Binding-site contacts:
Ligand atom C7 contacts residue TRP100 of chain 1.B at 3.7 Å (hydrophobic).
Ligand atom O5 contacts residue TRP100 of chain 1.B at 3.5 Å (h-bond).
Ligand atom C4 contacts residue TYR33 of chain 1.A at 3.7 Å (hydrophobic).
Ligand atom O4 contacts residue TRP100 of chain 1.B at 3.1 Å.
Ligand atom CM4 contacts residue ASP49 of chain 1.A at 3.4 Å.
Ligand atom C12 contacts residue TRP100 of chain 1.B at 3.9 Å (hydrophobic).
Ligand atom C9 contacts residue TRP90 of chain 1.A at 3.8 Å (hydrophobic).
Ligand atom C12 contacts residue TRP90 of chain 1.A at 3.9 Å (hydrophobic).
Ligand atom C8 contacts residue TRP100 of chain 1.B at 3.6 Å (hydrophobic).
Ligand atom C5 contacts residue TYR33 of chain 1.A at 3.5 Å (hydrophobic).
Ligand atom C5 contacts residue ASP49 of chain 1.A at 3.4 Å.
Ligand atom C8 contacts residue TYR33 of chain 1.A at 4.0 Å (hydrophobic).
Ligand atom C7 contacts residue TYR33 of chain 1.A at 3.8 Å (hydrophobic).
Ligand atom C3 contacts residue ASP49 of chain 1.A at 3.8 Å.
Ligand atom O4 contacts residue TRP90 of chain 1.A at 3.8 Å.
Ligand atom N3 contacts residue TYR33 of chain 1.A at 3.5 Å (h-bond).
Ligand atom C11 contacts residue TRP90 of chain 1.A at 3.6 Å (hydrophobic).
Ligand atom C6 contacts residue ASP49 of chain 1.A at 4.0 Å.
Ligand atom O3 contacts residue PRO101 of chain 1.B at 3.8 Å.
Ligand atom N4 contacts residue TRP90 of chain 1.A at 3.5 Å (h-bond).
Ligand atom N4 contacts residue TRP100 of chain 1.B at 3.3 Å (h-bond).
Ligand atom N3 contacts residue TRP100 of chain 1.B at 3.4 Å.
Ligand atom C9 contacts residue TRP100 of chain 1.B at 3.3 Å (hydrophobic).
Ligand atom O3 contacts residue TYR33 of chain 1.A at 2.8 Å.
Ligand atom CM4 contacts residue TYR31 of chain 1.A at 3.5 Å (hydrophobic).
Ligand atom C5 contacts residue TRP90 of chain 1.A at 3.9 Å (hydrophobic).
Ligand atom O5 contacts residue TRP90 of chain 1.A at 3.9 Å.
Ligand atom C2 contacts residue ASP49 of chain 1.A at 4.0 Å.
Ligand atom N5 contacts residue TRP90 of chain 1.A at 3.5 Å.
Ligand atom C10 contacts residue TRP90 of chain 1.A at 3.6 Å (hydrophobic).
Ligand atom CM1 contacts residue ASP49 of chain 1.A at 3.5 Å.
Ligand atom CM3 contacts residue TRP90 of chain 1.A at 3.9 Å (hydrophobic).
Ligand atom O2 contacts residue TRP100 of chain 1.B at 3.3 Å.
Ligand atom CM2 contacts residue TRP100 of chain 1.B at 3.5 Å (hydrophobic).
Ligand atom C11 contacts residue TRP100 of chain 1.B at 3.6 Å (hydrophobic).
Ligand atom C13 contacts residue TRP90 of chain 1.A at 3.8 Å (hydrophobic).
Ligand atom O2 contacts residue GLN88 of chain 1.A at 3.5 Å (h-bond).
Ligand atom N2 contacts residue TYR33 of chain 1.A at 2.9 Å (h-bond).
Ligand atom O2 contacts residue TYR33 of chain 1.A at 4.0 Å.
Ligand atom C10 contacts residue TRP100 of chain 1.B at 3.5 Å (hydrophobic).

Sequence of chain 1.B:
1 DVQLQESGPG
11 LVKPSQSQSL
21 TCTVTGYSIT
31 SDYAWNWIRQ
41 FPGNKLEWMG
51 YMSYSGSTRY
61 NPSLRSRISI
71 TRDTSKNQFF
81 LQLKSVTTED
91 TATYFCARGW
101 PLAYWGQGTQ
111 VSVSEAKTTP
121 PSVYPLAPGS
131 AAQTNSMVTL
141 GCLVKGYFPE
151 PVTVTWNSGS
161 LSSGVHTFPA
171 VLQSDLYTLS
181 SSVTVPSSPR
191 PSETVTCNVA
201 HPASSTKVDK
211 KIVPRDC

Sequence of chain 1.A:
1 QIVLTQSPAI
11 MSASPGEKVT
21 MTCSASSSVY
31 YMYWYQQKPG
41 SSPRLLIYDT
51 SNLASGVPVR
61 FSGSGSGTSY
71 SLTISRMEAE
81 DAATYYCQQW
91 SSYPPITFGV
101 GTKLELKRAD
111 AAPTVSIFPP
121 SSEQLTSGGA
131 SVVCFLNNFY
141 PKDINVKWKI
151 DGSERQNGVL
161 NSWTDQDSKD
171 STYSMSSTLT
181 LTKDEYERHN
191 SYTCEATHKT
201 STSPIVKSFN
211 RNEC

The small molecule below binds the protein below.
Small molecule (SMILES): CC1(C)CC(Nc2cc(NCCN)c([N+](=O)[O-])cc2[N+](=O)[O-])CC(C)(C)N1[O-]